Sequence of chain 2.A:
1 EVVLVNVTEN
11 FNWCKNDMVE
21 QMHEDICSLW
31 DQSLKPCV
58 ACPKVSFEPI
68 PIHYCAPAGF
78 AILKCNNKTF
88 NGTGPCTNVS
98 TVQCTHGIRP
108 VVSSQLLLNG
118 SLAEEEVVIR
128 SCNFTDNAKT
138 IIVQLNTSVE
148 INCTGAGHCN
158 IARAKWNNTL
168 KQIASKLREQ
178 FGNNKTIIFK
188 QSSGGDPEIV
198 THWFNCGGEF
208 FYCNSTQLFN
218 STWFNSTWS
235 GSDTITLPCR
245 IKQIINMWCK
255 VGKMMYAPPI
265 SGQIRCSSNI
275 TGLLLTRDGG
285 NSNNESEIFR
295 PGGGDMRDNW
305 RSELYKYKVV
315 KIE

A small-molecule ligand and the protein it binds are described below.
Small molecule (SMILES): CC(=O)N[C@@H]1[C@@H](O)[C@H](O)[C@@H](CO)O[C@H]1O

Binding-site contacts:
Ligand atom C8 contacts residue THR219 of chain 2.A at 3.9 Å.
Ligand atom C7 contacts residue ILE185 of chain 2.A at 4.2 Å (hydrophobic).
Ligand atom C8 contacts residue ILE185 of chain 2.A at 3.6 Å (hydrophobic).
Ligand atom C5 contacts residue ASN222 of chain 2.A at 3.6 Å.
Ligand atom C4 contacts residue ASN222 of chain 2.A at 4.1 Å.
Ligand atom C2 contacts residue THR219 of chain 2.A at 4.5 Å.
Ligand atom C1 contacts residue SER223 of chain 2.A at 4.3 Å.
Ligand atom O6 contacts residue SER223 of chain 2.A at 3.1 Å (h-bond).
Ligand atom O7 contacts residue ASN222 of chain 2.A at 4.2 Å.
Ligand atom N2 contacts residue ASN222 of chain 2.A at 2.6 Å (h-bond).
Ligand atom C3 contacts residue ASN222 of chain 2.A at 3.6 Å.
Ligand atom C7 contacts residue ASN222 of chain 2.A at 3.8 Å.
Ligand atom C6 contacts residue SER223 of chain 2.A at 4.3 Å.
Ligand atom C7 contacts residue THR219 of chain 2.A at 4.0 Å.
Ligand atom O5 contacts residue SER223 of chain 2.A at 4.0 Å.
Ligand atom C2 contacts residue ASN222 of chain 2.A at 2.2 Å.
Ligand atom C1 contacts residue ASN222 of chain 2.A at 1.4 Å.
Ligand atom O7 contacts residue THR183 of chain 2.A at 4.0 Å.
Ligand atom O7 contacts residue ILE185 of chain 2.A at 4.1 Å.
Ligand atom O5 contacts residue ASN222 of chain 2.A at 2.4 Å (h-bond).
Ligand atom N2 contacts residue THR219 of chain 2.A at 3.4 Å (h-bond).
Ligand atom C7 contacts residue THR183 of chain 2.A at 4.5 Å.